Binding-site contacts:
Ligand atom CE1 contacts residue ASN1072 of chain 5.NA at 3.3 Å.
Ligand atom OH contacts residue HIS1068 of chain 5.NA at 3.8 Å.
Ligand atom CD1 contacts residue ASN1122 of chain 5.NA at 4.3 Å.
Ligand atom SD contacts residue ASN1072 of chain 5.NA at 3.7 Å.
Ligand atom OH contacts residue ASN1072 of chain 5.NA at 3.1 Å (h-bond).
Ligand atom CE2 contacts residue GLN1063 of chain 5.NA at 3.3 Å.
Ligand atom CE1 contacts residue ASP182 of chain 5.MB at 4.0 Å.
Ligand atom OH contacts residue ASP182 of chain 5.MB at 2.3 Å (salt-bridge).
Ligand atom CD2 contacts residue LEU1129 of chain 5.NA at 4.2 Å (hydrophobic).
Ligand atom O contacts residue VAL1202 of chain 5.NA at 3.2 Å.
Ligand atom CD2 contacts residue THR1121 of chain 5.NA at 4.0 Å.
Ligand atom CD2 contacts residue HIS1126 of chain 5.NA at 3.4 Å.
Ligand atom CG contacts residue GLN1063 of chain 5.NA at 4.3 Å.
Ligand atom CD2 contacts residue GLN1063 of chain 5.NA at 3.6 Å.
Ligand atom O contacts residue HIS1126 of chain 5.NA at 3.3 Å (h-bond).
Ligand atom C contacts residue VAL1202 of chain 5.NA at 4.2 Å (hydrophobic).
Ligand atom CG contacts residue HIS1126 of chain 5.NA at 4.3 Å.
Ligand atom OH contacts residue GLN1063 of chain 5.NA at 3.7 Å.
Ligand atom CD1 contacts residue GLN1063 of chain 5.NA at 3.8 Å.
Ligand atom CD1 contacts residue PHE1125 of chain 5.NA at 3.6 Å (hydrophobic).
Ligand atom CZ contacts residue GLN1063 of chain 5.NA at 4.1 Å.
Ligand atom O contacts residue GLN1063 of chain 5.NA at 2.9 Å (h-bond).
Ligand atom CG contacts residue ASN1072 of chain 5.NA at 4.2 Å.
Ligand atom CB contacts residue THR1121 of chain 5.NA at 3.3 Å.
Ligand atom C contacts residue GLN1063 of chain 5.NA at 3.9 Å.
Ligand atom CD2 contacts residue PHE1125 of chain 5.NA at 4.2 Å (hydrophobic).
Ligand atom CA contacts residue HIS1126 of chain 5.NA at 4.3 Å.
Ligand atom CD1 contacts residue ASN1072 of chain 5.NA at 4.0 Å.
Ligand atom CD1 contacts residue THR1121 of chain 5.NA at 3.0 Å.
Ligand atom C contacts residue HIS1126 of chain 5.NA at 4.0 Å.
Ligand atom CA contacts residue GLN1063 of chain 5.NA at 4.3 Å.
Ligand atom CZ contacts residue ASN1072 of chain 5.NA at 3.5 Å.
Ligand atom CE2 contacts residue ASP182 of chain 5.MB at 4.2 Å.
Ligand atom O contacts residue THR1121 of chain 5.NA at 4.0 Å.
Ligand atom CG2 contacts residue GLN1063 of chain 5.NA at 3.3 Å.
Ligand atom CD2 contacts residue THR1121 of chain 5.NA at 4.3 Å.
Ligand atom CG contacts residue THR1121 of chain 5.NA at 3.3 Å.
Ligand atom CE1 contacts residue THR1121 of chain 5.NA at 3.9 Å.
Ligand atom CZ contacts residue ASP182 of chain 5.MB at 3.4 Å.
Ligand atom CD2 contacts residue ALA1120 of chain 5.NA at 3.5 Å (hydrophobic).

This protein binds this small molecule.
Small molecule (SMILES): CC[C@H](C)[C@H](N)C(=O)N[C@@H](CC(C)C)C(=O)N1CCC[C@H]1C(=O)N[C@@H](CCSC)C(=O)N[C@@H](Cc1ccc(O)cc1)C(=O)N[C@@H](CCCCN)C(=O)N[C@@H](CC(C)C)C(=O)N[C@@H](CO)C(=O)N1CCC[C@H]1C=O

Sequence of chain 5.NA:
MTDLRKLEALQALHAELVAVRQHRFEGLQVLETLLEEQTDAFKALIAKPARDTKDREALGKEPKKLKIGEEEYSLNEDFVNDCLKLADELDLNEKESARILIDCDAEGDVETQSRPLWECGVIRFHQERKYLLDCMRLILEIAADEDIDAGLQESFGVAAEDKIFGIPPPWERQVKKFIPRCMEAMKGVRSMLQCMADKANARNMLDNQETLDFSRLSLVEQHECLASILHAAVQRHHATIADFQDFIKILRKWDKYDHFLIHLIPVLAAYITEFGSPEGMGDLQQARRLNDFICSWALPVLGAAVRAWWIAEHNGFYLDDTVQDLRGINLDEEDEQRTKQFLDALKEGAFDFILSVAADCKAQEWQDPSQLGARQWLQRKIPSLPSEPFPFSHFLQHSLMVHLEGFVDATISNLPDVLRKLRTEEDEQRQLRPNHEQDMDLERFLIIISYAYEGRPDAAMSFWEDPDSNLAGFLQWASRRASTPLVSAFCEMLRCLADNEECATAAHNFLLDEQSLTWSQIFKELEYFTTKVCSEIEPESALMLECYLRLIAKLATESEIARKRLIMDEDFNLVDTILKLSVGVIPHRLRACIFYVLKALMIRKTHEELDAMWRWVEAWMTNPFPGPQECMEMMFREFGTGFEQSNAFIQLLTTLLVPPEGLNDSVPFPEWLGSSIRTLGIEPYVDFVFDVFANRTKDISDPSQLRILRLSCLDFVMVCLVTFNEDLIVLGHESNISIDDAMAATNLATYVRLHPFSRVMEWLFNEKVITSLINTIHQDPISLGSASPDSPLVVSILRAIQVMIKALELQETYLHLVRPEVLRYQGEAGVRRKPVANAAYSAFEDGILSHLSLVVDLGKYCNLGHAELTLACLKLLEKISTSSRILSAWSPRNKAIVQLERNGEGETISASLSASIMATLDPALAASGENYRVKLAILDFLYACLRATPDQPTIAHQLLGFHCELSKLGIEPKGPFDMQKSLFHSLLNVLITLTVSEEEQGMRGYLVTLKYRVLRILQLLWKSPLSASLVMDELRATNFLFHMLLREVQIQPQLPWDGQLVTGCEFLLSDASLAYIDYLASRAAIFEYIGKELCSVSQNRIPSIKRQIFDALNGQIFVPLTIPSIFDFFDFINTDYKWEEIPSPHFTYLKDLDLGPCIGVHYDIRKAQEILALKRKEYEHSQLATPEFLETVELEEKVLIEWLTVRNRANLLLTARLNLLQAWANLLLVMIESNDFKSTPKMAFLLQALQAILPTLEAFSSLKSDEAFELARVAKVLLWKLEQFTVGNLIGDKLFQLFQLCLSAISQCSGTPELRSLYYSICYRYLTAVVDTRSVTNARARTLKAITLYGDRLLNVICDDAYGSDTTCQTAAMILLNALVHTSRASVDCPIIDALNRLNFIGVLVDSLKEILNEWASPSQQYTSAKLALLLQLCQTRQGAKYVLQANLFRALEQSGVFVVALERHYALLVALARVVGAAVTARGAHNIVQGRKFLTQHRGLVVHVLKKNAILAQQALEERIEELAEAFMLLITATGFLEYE

Sequence of chain 5.MB:
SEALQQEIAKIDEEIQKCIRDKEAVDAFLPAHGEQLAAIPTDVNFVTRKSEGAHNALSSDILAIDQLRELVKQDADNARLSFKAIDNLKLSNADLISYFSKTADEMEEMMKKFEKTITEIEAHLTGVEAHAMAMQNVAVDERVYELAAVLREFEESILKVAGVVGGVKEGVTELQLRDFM